Sequence of chain 1.N:
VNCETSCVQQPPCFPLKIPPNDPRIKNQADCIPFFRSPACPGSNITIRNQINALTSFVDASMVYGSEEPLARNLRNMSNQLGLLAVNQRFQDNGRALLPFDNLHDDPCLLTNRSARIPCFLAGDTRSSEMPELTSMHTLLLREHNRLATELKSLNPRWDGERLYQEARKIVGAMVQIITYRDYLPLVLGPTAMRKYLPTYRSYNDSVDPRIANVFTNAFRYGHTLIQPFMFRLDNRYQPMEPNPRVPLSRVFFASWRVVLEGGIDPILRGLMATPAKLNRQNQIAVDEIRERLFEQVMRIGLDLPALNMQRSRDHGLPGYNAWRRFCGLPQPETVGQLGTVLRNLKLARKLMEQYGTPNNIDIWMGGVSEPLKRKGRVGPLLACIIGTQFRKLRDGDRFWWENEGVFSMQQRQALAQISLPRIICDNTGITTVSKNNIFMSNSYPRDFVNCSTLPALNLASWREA

A protein and the small-molecule ligand that binds it are described below.
Small molecule (SMILES): CC(=O)N[C@@H]1[C@@H](O)[C@H](O)[C@@H](CO)O[C@H]1O

Binding-site contacts:
Ligand atom C8 contacts residue ALA86 of chain 1.N at 4.0 Å (hydrophobic).
Ligand atom C3 contacts residue GLN89 of chain 1.N at 4.1 Å.
Ligand atom C4 contacts residue ASN77 of chain 1.N at 4.1 Å.
Ligand atom C8 contacts residue ASN77 of chain 1.N at 4.4 Å.
Ligand atom N2 contacts residue ASN77 of chain 1.N at 2.8 Å (h-bond).
Ligand atom C7 contacts residue ASN77 of chain 1.N at 3.2 Å.
Ligand atom C5 contacts residue ASN80 of chain 1.N at 3.6 Å.
Ligand atom C2 contacts residue GLN89 of chain 1.N at 4.1 Å.
Ligand atom O7 contacts residue ASN77 of chain 1.N at 3.3 Å (h-bond).
Ligand atom O3 contacts residue VAL87 of chain 1.N at 4.2 Å.
Ligand atom O5 contacts residue LEU84 of chain 1.N at 4.1 Å.
Ligand atom C1 contacts residue ASN80 of chain 1.N at 3.6 Å.
Ligand atom C8 contacts residue VAL87 of chain 1.N at 4.5 Å (hydrophobic).
Ligand atom O6 contacts residue LEU84 of chain 1.N at 3.8 Å.
Ligand atom O7 contacts residue VAL87 of chain 1.N at 2.8 Å (h-bond).
Ligand atom N2 contacts residue SER79 of chain 1.N at 4.4 Å.
Ligand atom O5 contacts residue ASN77 of chain 1.N at 2.3 Å (h-bond).
Ligand atom C1 contacts residue ASN77 of chain 1.N at 1.4 Å.
Ligand atom O7 contacts residue GLN89 of chain 1.N at 3.3 Å (h-bond).
Ligand atom C7 contacts residue GLN89 of chain 1.N at 3.2 Å.
Ligand atom C8 contacts residue GLN89 of chain 1.N at 3.6 Å.
Ligand atom C7 contacts residue ALA86 of chain 1.N at 4.2 Å (hydrophobic).
Ligand atom C6 contacts residue ASN80 of chain 1.N at 3.9 Å.
Ligand atom O3 contacts residue GLN89 of chain 1.N at 3.1 Å (h-bond).
Ligand atom O5 contacts residue ASN80 of chain 1.N at 3.1 Å (h-bond).
Ligand atom O7 contacts residue ALA86 of chain 1.N at 3.3 Å.
Ligand atom C3 contacts residue ASN77 of chain 1.N at 3.7 Å.
Ligand atom C7 contacts residue VAL87 of chain 1.N at 4.0 Å (hydrophobic).
Ligand atom C5 contacts residue ASN77 of chain 1.N at 3.6 Å.
Ligand atom C2 contacts residue ASN77 of chain 1.N at 2.3 Å.
Ligand atom N2 contacts residue GLN89 of chain 1.N at 3.5 Å (h-bond).